Binding-site contacts:
Ligand atom CD contacts residue SER113 of chain 1.A at 3.2 Å.
Ligand atom CB contacts residue TRP148 of chain 1.A at 3.5 Å (hydrophobic).
Ligand atom CG contacts residue ASN110 of chain 1.A at 3.3 Å.
Ligand atom O contacts residue TRP148 of chain 1.A at 2.9 Å (h-bond).
Ligand atom N contacts residue ASN110 of chain 1.A at 3.3 Å (h-bond).
Ligand atom CA contacts residue SER113 of chain 1.A at 3.6 Å.
Ligand atom CE3 contacts residue GLN145 of chain 1.A at 2.7 Å.
Ligand atom CB contacts residue ASN152 of chain 1.A at 3.3 Å.
Ligand atom NH1 contacts residue TRP195 of chain 1.A at 3.5 Å.
Ligand atom OG contacts residue SER69 of chain 1.A at 3.5 Å (h-bond).
Ligand atom CG contacts residue SER113 of chain 1.A at 3.5 Å.
Ligand atom O contacts residue TRP195 of chain 1.A at 3.6 Å.
Ligand atom NE contacts residue ARG202 of chain 1.A at 3.3 Å (salt-bridge).
Ligand atom CE contacts residue THR119 of chain 1.A at 3.5 Å.
Ligand atom C contacts residue SER113 of chain 1.A at 3.4 Å.
Ligand atom O contacts residue ASN199 of chain 1.A at 3.2 Å (h-bond).
Ligand atom CB contacts residue ARG202 of chain 1.A at 3.4 Å.
Ligand atom NZ contacts residue THR119 of chain 1.A at 3.1 Å (h-bond).
Ligand atom NZ contacts residue ASP156 of chain 1.A at 2.9 Å (salt-bridge).
Ligand atom CD2 contacts residue TRP106 of chain 1.A at 3.6 Å (hydrophobic).
Ligand atom CB contacts residue SER113 of chain 1.A at 3.6 Å.
Ligand atom O contacts residue SER69 of chain 1.A at 3.5 Å (h-bond).
Ligand atom CG contacts residue TRP148 of chain 1.A at 3.5 Å (hydrophobic).
Ligand atom CZ3 contacts residue GLN145 of chain 1.A at 2.6 Å.
Ligand atom C contacts residue ASN152 of chain 1.A at 3.3 Å.
Ligand atom N contacts residue ASN152 of chain 1.A at 2.6 Å (h-bond).
Ligand atom N contacts residue ARG202 of chain 1.A at 3.3 Å (salt-bridge).
Ligand atom CA contacts residue ASN152 of chain 1.A at 3.2 Å.
Ligand atom CD contacts residue ALA112 of chain 1.A at 3.5 Å (hydrophobic).
Ligand atom CE contacts residue ASP156 of chain 1.A at 3.5 Å.
Ligand atom CE3 contacts residue TRP106 of chain 1.A at 3.5 Å (hydrophobic).
Ligand atom O contacts residue TRP106 of chain 1.A at 3.0 Å (h-bond).
Ligand atom NZ contacts residue SER116 of chain 1.A at 3.6 Å.
Ligand atom O contacts residue ASN152 of chain 1.A at 3.0 Å (h-bond).
Ligand atom CE contacts residue LEU68 of chain 1.A at 3.1 Å (hydrophobic).
Ligand atom O contacts residue TRP148 of chain 1.A at 3.5 Å.
Ligand atom CG contacts residue ASN152 of chain 1.A at 3.5 Å.
Ligand atom O contacts residue SER113 of chain 1.A at 3.2 Å.
Ligand atom NZ contacts residue LEU68 of chain 1.A at 2.5 Å (h-bond).
Ligand atom O contacts residue ASN110 of chain 1.A at 3.1 Å (h-bond).

Sequence of chain 1.A:
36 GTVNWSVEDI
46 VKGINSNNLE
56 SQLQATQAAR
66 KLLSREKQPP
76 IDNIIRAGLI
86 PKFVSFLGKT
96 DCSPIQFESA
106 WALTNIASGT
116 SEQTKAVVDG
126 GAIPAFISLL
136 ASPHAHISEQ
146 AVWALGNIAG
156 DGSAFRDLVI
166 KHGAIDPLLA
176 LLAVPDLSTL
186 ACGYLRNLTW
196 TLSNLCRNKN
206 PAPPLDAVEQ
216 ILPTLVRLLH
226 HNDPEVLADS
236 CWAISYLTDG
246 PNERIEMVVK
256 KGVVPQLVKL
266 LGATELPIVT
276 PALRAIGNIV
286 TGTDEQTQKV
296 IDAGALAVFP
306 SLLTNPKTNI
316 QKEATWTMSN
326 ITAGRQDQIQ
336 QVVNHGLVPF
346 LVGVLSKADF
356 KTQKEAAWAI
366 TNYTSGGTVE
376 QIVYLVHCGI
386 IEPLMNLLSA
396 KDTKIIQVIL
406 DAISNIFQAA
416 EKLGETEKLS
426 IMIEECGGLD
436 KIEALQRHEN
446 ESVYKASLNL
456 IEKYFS

A small-molecule ligand and the protein it binds are described below.
Small molecule (SMILES): NCCCC[C@H](NC(=O)[C@H](CCCN=C(N)N)NC(=O)[C@H](CCCCN)NC(=O)[C@@H](N)CCCN=C(N)N)C(=O)N[C@@H](CC1=CN=C2C=CC=CC12)C(=O)N[C@H](C=O)CO